The protein below binds the small molecule below.
Small molecule (SMILES): Cc1ccc(NC(=O)c2ccc(CN3CCN(C)CC3)cc2)cc1Nc1nccc(-c2cccnc2)n1

Binding-site contacts:
Ligand atom O29 contacts residue ALA166 of chain 1.B at 3.4 Å.
Ligand atom C50 contacts residue ILE146 of chain 1.B at 3.0 Å (hydrophobic).
Ligand atom C52 contacts residue ASP167 of chain 1.B at 3.4 Å.
Ligand atom C11 contacts residue VAL42 of chain 1.B at 3.7 Å (hydrophobic).
Ligand atom O29 contacts residue VAL85 of chain 1.B at 3.4 Å.
Ligand atom C49 contacts residue ILE146 of chain 1.B at 3.6 Å (hydrophobic).
Ligand atom C52 contacts residue HIS147 of chain 1.B at 3.3 Å.
Ligand atom C16 contacts residue MET76 of chain 1.B at 3.7 Å (hydrophobic).
Ligand atom C20 contacts residue LYS57 of chain 1.B at 3.5 Å.
Ligand atom C20 contacts residue VAL42 of chain 1.B at 3.6 Å (hydrophobic).
Ligand atom C29 contacts residue GLU72 of chain 1.B at 3.5 Å.
Ligand atom C6 contacts residue LEU34 of chain 1.B at 3.7 Å (hydrophobic).
Ligand atom C2 contacts residue MET104 of chain 1.B at 3.1 Å (hydrophobic).
Ligand atom C25 contacts residue ASP167 of chain 1.B at 3.6 Å.
Ligand atom N8 contacts residue ALA55 of chain 1.B at 3.7 Å.
Ligand atom O29 contacts residue ASP167 of chain 1.B at 2.9 Å (salt-bridge).
Ligand atom C2 contacts residue PHE103 of chain 1.B at 3.5 Å (hydrophobic).
Ligand atom C53 contacts residue ASP167 of chain 1.B at 3.5 Å.
Ligand atom C17 contacts residue GLU72 of chain 1.B at 3.2 Å.
Ligand atom N51 contacts residue ILE146 of chain 1.B at 2.7 Å (h-bond).
Ligand atom C49 contacts residue VAL75 of chain 1.B at 3.7 Å (hydrophobic).
Ligand atom C6 contacts residue TYR39 of chain 1.B at 3.7 Å (hydrophobic).
Ligand atom C46 contacts residue VAL75 of chain 1.B at 3.7 Å (hydrophobic).
Ligand atom C19 contacts residue THR101 of chain 1.B at 3.7 Å.
Ligand atom N10 contacts residue PHE168 of chain 1.B at 3.5 Å.
Ligand atom C11 contacts residue PHE168 of chain 1.B at 3.4 Å (hydrophobic).
Ligand atom N51 contacts residue HIS147 of chain 1.B at 3.5 Å (h-bond).
Ligand atom C12 contacts residue PHE168 of chain 1.B at 3.7 Å (hydrophobic).
Ligand atom C14 contacts residue THR101 of chain 1.B at 3.3 Å.
Ligand atom C54 contacts residue ILE146 of chain 1.B at 3.3 Å (hydrophobic).
Ligand atom N21 contacts residue GLU72 of chain 1.B at 2.9 Å (salt-bridge).
Ligand atom N13 contacts residue THR101 of chain 1.B at 2.8 Å (h-bond).
Ligand atom N21 contacts residue MET76 of chain 1.B at 3.1 Å (h-bond).
Ligand atom C22 contacts residue ASP167 of chain 1.B at 3.5 Å.
Ligand atom N3 contacts residue MET104 of chain 1.B at 3.0 Å (h-bond).
Ligand atom C54 contacts residue HIS147 of chain 1.B at 3.6 Å.
Ligand atom C18 contacts residue LYS57 of chain 1.B at 3.4 Å.
Ligand atom C12 contacts residue TYR39 of chain 1.B at 3.7 Å (hydrophobic).
Ligand atom C16 contacts residue GLU72 of chain 1.B at 3.4 Å.
Ligand atom N3 contacts residue PHE103 of chain 1.B at 3.6 Å.

Sequence of chain 1.B:
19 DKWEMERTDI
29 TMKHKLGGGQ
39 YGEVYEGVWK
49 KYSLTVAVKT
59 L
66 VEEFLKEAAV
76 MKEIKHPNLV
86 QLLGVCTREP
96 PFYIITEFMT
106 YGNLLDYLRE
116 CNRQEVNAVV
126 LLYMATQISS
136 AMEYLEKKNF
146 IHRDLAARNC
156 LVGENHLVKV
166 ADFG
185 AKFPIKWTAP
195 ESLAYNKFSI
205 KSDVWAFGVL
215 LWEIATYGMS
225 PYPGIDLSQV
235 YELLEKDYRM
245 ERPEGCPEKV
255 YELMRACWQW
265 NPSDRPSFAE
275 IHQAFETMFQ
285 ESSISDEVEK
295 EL